Binding-site contacts:
Ligand atom C7 contacts residue ASN349 of chain 1.B at 3.4 Å.
Ligand atom O5 contacts residue ASN349 of chain 1.B at 2.4 Å (h-bond).
Ligand atom C6 contacts residue SER346 of chain 1.B at 3.5 Å.
Ligand atom N2 contacts residue ASN349 of chain 1.B at 2.9 Å (h-bond).
Ligand atom C4 contacts residue ASN349 of chain 1.B at 4.2 Å.
Ligand atom C3 contacts residue GLY344 of chain 1.B at 4.2 Å.
Ligand atom C1 contacts residue ASN349 of chain 1.B at 1.4 Å.
Ligand atom C8 contacts residue PHE345 of chain 1.B at 4.3 Å (hydrophobic).
Ligand atom C8 contacts residue PRO343 of chain 1.B at 4.4 Å (hydrophobic).
Ligand atom C8 contacts residue ALA342 of chain 1.B at 4.1 Å (hydrophobic).
Ligand atom C5 contacts residue PHE345 of chain 1.B at 3.9 Å (hydrophobic).
Ligand atom C7 contacts residue GLY344 of chain 1.B at 3.8 Å.
Ligand atom C6 contacts residue ASP348 of chain 1.B at 3.7 Å.
Ligand atom C1 contacts residue GLY344 of chain 1.B at 4.0 Å.
Ligand atom C5 contacts residue ASN349 of chain 1.B at 3.7 Å.
Ligand atom O5 contacts residue SER346 of chain 1.B at 3.3 Å.
Ligand atom O5 contacts residue SER346 of chain 1.B at 3.7 Å.
Ligand atom O7 contacts residue PRO343 of chain 1.B at 3.7 Å.
Ligand atom C2 contacts residue ASN349 of chain 1.B at 2.4 Å.
Ligand atom C6 contacts residue SER346 of chain 1.B at 3.8 Å.
Ligand atom O5 contacts residue PHE345 of chain 1.B at 4.4 Å.
Ligand atom C5 contacts residue SER346 of chain 1.B at 4.2 Å.
Ligand atom C5 contacts residue GLY344 of chain 1.B at 4.4 Å.
Ligand atom C6 contacts residue ASN349 of chain 1.B at 3.8 Å.
Ligand atom O7 contacts residue ASN349 of chain 1.B at 4.3 Å.
Ligand atom C5 contacts residue ASN349 of chain 1.B at 4.0 Å.
Ligand atom C5 contacts residue SER346 of chain 1.B at 3.9 Å.
Ligand atom O7 contacts residue GLY344 of chain 1.B at 3.0 Å (h-bond).
Ligand atom C1 contacts residue SER346 of chain 1.B at 4.1 Å.
Ligand atom C8 contacts residue ASN349 of chain 1.B at 3.5 Å.
Ligand atom C8 contacts residue GLY344 of chain 1.B at 4.1 Å.
Ligand atom O4 contacts residue GLY344 of chain 1.B at 4.5 Å.
Ligand atom C3 contacts residue ASN349 of chain 1.B at 3.8 Å.
Ligand atom C7 contacts residue PRO343 of chain 1.B at 4.5 Å (hydrophobic).
Ligand atom C6 contacts residue PHE345 of chain 1.B at 3.9 Å (hydrophobic).

Sequence of chain 1.B:
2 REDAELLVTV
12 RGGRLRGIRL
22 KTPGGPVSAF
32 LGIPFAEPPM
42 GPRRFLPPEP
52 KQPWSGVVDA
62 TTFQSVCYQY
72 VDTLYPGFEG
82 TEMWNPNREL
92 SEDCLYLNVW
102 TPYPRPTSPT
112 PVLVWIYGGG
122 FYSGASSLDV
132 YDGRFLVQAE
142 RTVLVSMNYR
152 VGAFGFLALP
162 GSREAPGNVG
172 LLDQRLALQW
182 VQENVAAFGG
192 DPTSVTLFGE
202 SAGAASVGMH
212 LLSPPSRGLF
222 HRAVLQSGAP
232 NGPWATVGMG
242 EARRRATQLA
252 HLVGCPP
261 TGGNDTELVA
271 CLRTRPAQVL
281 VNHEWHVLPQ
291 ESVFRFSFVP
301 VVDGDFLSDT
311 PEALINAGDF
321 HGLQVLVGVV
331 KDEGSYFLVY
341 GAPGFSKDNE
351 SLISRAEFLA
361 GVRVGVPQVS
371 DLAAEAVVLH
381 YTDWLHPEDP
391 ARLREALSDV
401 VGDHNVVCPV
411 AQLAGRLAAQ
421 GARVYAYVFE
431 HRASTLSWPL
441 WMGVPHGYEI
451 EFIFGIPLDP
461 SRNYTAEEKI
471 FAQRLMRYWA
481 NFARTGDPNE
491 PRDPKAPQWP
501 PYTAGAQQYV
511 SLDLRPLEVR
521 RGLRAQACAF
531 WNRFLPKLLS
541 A

A protein and the small-molecule ligand that binds it are described below.
Small molecule (SMILES): CC(=O)N[C@H]1[C@H](O[C@H]2[C@H](O)[C@@H](NC(C)=O)CO[C@@H]2CO[C@@H]2O[C@@H](C)[C@@H](O)[C@@H](O)[C@@H]2O)O[C@H](CO)[C@@H](O)[C@@H]1O